Sequence of chain 1.B:
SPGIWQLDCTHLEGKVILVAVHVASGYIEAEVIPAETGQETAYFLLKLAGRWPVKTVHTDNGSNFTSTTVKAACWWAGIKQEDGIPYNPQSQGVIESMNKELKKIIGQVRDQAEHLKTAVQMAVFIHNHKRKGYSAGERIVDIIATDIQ

Binding-site contacts:
Ligand atom C2 contacts residue TYR70 of chain 1.B at 3.9 Å (hydrophobic).
Ligand atom C13 contacts residue MET149 of chain 1.A at 4.1 Å (hydrophobic).
Ligand atom C14 contacts residue TRP103 of chain 1.B at 3.9 Å (hydrophobic).
Ligand atom C19 contacts residue GLN139 of chain 1.A at 3.9 Å.
Ligand atom C10 contacts residue ALA140 of chain 1.A at 4.1 Å (hydrophobic).
Ligand atom O25 contacts residue ALA140 of chain 1.A at 3.7 Å.
Ligand atom O27 contacts residue GLN66 of chain 1.B at 3.6 Å.
Ligand atom O24 contacts residue ALA140 of chain 1.A at 3.9 Å.
Ligand atom C6 contacts residue THR145 of chain 1.A at 3.7 Å.
Ligand atom C15 contacts residue THR145 of chain 1.A at 3.8 Å.
Ligand atom O24 contacts residue HIS142 of chain 1.A at 3.0 Å (h-bond).
Ligand atom C13 contacts residue ALA99 of chain 1.B at 3.8 Å (hydrophobic).
Ligand atom C14 contacts residue MET149 of chain 1.A at 3.9 Å (hydrophobic).
Ligand atom C18 contacts residue THR96 of chain 1.B at 4.0 Å.
Ligand atom C5 contacts residue THR145 of chain 1.A at 3.2 Å.
Ligand atom C3 contacts residue GLN139 of chain 1.A at 3.4 Å.
Ligand atom C12 contacts residue THR145 of chain 1.A at 3.7 Å.
Ligand atom C13 contacts residue ALA100 of chain 1.B at 3.8 Å (hydrophobic).
Ligand atom C1 contacts residue THR96 of chain 1.B at 4.0 Å.
Ligand atom O24 contacts residue THR145 of chain 1.A at 2.7 Å (h-bond).
Ligand atom O24 contacts residue GLU141 of chain 1.A at 3.3 Å (salt-bridge).
Ligand atom C8 contacts residue THR145 of chain 1.A at 3.2 Å.
Ligand atom C10 contacts residue THR145 of chain 1.A at 3.4 Å.
Ligand atom C12 contacts residue HIS142 of chain 1.A at 4.0 Å.
Ligand atom O25 contacts residue GLU141 of chain 1.A at 3.0 Å (salt-bridge).
Ligand atom C7 contacts residue THR145 of chain 1.A at 3.9 Å.
Ligand atom O27 contacts residue TYR70 of chain 1.B at 3.7 Å.
Ligand atom N22 contacts residue ASP138 of chain 1.A at 3.9 Å.
Ligand atom C7 contacts residue GLN66 of chain 1.B at 4.0 Å.
Ligand atom C10 contacts residue HIS142 of chain 1.A at 4.0 Å.
Ligand atom O28 contacts residue THR145 of chain 1.A at 3.2 Å (h-bond).
Ligand atom C2 contacts residue GLN66 of chain 1.B at 3.6 Å.
Ligand atom C16 contacts residue GLN139 of chain 1.A at 3.9 Å.
Ligand atom C19 contacts residue MET149 of chain 1.A at 3.6 Å (hydrophobic).
Ligand atom C17 contacts residue GLN139 of chain 1.A at 3.7 Å.
Ligand atom C13 contacts residue TRP103 of chain 1.B at 4.1 Å (hydrophobic).
Ligand atom C9 contacts residue GLN139 of chain 1.A at 4.0 Å.
Ligand atom C10 contacts residue GLU141 of chain 1.A at 3.5 Å.
Ligand atom C14 contacts residue GLN139 of chain 1.A at 3.8 Å.
Ligand atom O28 contacts residue HIS142 of chain 1.A at 3.1 Å (h-bond).

Sequence of chain 1.A:
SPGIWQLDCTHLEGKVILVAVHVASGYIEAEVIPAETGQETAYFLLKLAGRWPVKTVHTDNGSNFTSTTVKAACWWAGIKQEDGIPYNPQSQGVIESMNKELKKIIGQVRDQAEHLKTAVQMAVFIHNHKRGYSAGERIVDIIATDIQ

The protein below binds the small molecule below.
Small molecule (SMILES): CC(C)C[C@H](CNC(=O)Cc1c[nH]cn1)Cc1ccc2c(c1C(=O)O)OCO2